A protein and the small-molecule ligand that binds it are described below.
Small molecule (SMILES): OC[C@H]1O[C@H](O[C@H]2[C@H](O)[C@@H](O)[C@@H](O)O[C@@H]2CO)[C@H](O)[C@@H](O)[C@@H]1O

Binding-site contacts:
Ligand atom C4 contacts residue GLU184 of chain 1.A at 3.6 Å.
Ligand atom C1 contacts residue GLC1 of chain 1.C at 3.4 Å.
Ligand atom O6 contacts residue ARG414 of chain 1.A at 3.1 Å (salt-bridge).
Ligand atom O1 contacts residue GLC1 of chain 1.C at 3.0 Å (h-bond).
Ligand atom O5 contacts residue GLC1 of chain 1.C at 3.2 Å (h-bond).
Ligand atom C5 contacts residue VAL174 of chain 1.A at 4.0 Å (hydrophobic).
Ligand atom O5 contacts residue VAL174 of chain 1.A at 3.6 Å.
Ligand atom C6 contacts residue MET328 of chain 1.A at 4.2 Å (hydrophobic).
Ligand atom O2 contacts residue ASN228 of chain 1.A at 3.1 Å (h-bond).
Ligand atom C5 contacts residue LEU178 of chain 1.A at 4.2 Å (hydrophobic).
Ligand atom C2 contacts residue ASN230 of chain 1.A at 4.2 Å.
Ligand atom C6 contacts residue LEU178 of chain 1.A at 4.1 Å (hydrophobic).
Ligand atom O2 contacts residue TRP173 of chain 1.A at 3.7 Å.
Ligand atom C3 contacts residue GLU184 of chain 1.A at 3.5 Å.
Ligand atom O1 contacts residue GLU171 of chain 1.A at 2.2 Å (salt-bridge).
Ligand atom C5 contacts residue GLC1 of chain 1.C at 4.0 Å.
Ligand atom C2 contacts residue ASN228 of chain 1.A at 4.0 Å.
Ligand atom O5 contacts residue GLU171 of chain 1.A at 3.6 Å.
Ligand atom O3 contacts residue LEU178 of chain 1.A at 3.8 Å.
Ligand atom O2 contacts residue ASN230 of chain 1.A at 3.5 Å (h-bond).
Ligand atom C6 contacts residue GLC1 of chain 1.C at 3.0 Å.
Ligand atom O1 contacts residue TYR300 of chain 1.A at 4.1 Å.
Ligand atom C6 contacts residue ARG414 of chain 1.A at 3.7 Å.
Ligand atom O6 contacts residue GLC1 of chain 1.C at 2.3 Å (h-bond).
Ligand atom O6 contacts residue GLU411 of chain 1.A at 4.0 Å.
Ligand atom C3 contacts residue LEU178 of chain 1.A at 4.1 Å (hydrophobic).
Ligand atom O3 contacts residue ASN230 of chain 1.A at 3.4 Å (h-bond).
Ligand atom C3 contacts residue PHE252 of chain 1.A at 4.1 Å (hydrophobic).
Ligand atom O5 contacts residue TRP330 of chain 1.A at 3.5 Å.
Ligand atom O4 contacts residue GLU184 of chain 1.A at 2.8 Å (salt-bridge).
Ligand atom O4 contacts residue LEU178 of chain 1.A at 4.1 Å.
Ligand atom O1 contacts residue ASN228 of chain 1.A at 3.3 Å.
Ligand atom O6 contacts residue TRP330 of chain 1.A at 3.5 Å.
Ligand atom C1 contacts residue GLU171 of chain 1.A at 3.5 Å.
Ligand atom O3 contacts residue GLU184 of chain 1.A at 2.6 Å (salt-bridge).
Ligand atom O6 contacts residue MET328 of chain 1.A at 3.6 Å.
Ligand atom O3 contacts residue PHE252 of chain 1.A at 3.6 Å.
Ligand atom C4 contacts residue TRP330 of chain 1.A at 3.8 Å (hydrophobic).
Ligand atom O2 contacts residue PHE252 of chain 1.A at 3.3 Å.
Ligand atom O1 contacts residue VAL174 of chain 1.A at 4.1 Å.

Sequence of chain 1.A:
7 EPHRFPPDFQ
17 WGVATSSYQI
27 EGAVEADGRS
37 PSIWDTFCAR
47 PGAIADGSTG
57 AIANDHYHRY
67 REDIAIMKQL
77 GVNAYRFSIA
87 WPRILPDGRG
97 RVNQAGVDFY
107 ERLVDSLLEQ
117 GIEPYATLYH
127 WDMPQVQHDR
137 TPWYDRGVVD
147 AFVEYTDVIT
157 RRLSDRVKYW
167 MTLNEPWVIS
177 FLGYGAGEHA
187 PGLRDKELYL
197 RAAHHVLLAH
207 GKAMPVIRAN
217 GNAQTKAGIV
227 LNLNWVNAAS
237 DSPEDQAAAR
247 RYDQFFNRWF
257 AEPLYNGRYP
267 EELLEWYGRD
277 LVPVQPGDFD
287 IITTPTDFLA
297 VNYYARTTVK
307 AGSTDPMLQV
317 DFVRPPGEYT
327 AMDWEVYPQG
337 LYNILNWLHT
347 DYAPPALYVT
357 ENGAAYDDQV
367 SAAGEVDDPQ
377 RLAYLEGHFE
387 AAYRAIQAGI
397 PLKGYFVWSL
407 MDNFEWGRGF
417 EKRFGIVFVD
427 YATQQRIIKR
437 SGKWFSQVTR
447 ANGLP